Binding-site contacts:
Ligand atom O5 contacts residue TRP13 of chain 1.A at 3.4 Å (h-bond).
Ligand atom O3 contacts residue HIS121 of chain 1.A at 3.6 Å.
Ligand atom C4 contacts residue LYS315 of chain 1.A at 3.9 Å.
Ligand atom O2 contacts residue ASN278 of chain 1.A at 2.9 Å (h-bond).
Ligand atom C5 contacts residue GLU19 of chain 1.A at 3.7 Å.
Ligand atom C2 contacts residue TRP13 of chain 1.A at 3.8 Å (hydrophobic).
Ligand atom C4 contacts residue TRP14 of chain 1.A at 3.9 Å (hydrophobic).
Ligand atom C1 contacts residue GLY46 of chain 1.A at 3.8 Å.
Ligand atom O6 contacts residue GLU19 of chain 1.A at 2.8 Å (salt-bridge).
Ligand atom C3 contacts residue TRP14 of chain 1.A at 3.9 Å (hydrophobic).
Ligand atom O3 contacts residue ASP280 of chain 1.A at 2.7 Å (salt-bridge).
Ligand atom O1 contacts residue ASN278 of chain 1.A at 3.8 Å.
Ligand atom O4 contacts residue LYS315 of chain 1.A at 2.9 Å (salt-bridge).
Ligand atom O2 contacts residue LEU70 of chain 1.A at 3.8 Å.
Ligand atom O1 contacts residue HIS355 of chain 1.A at 2.8 Å (h-bond).
Ligand atom C6 contacts residue GLY46 of chain 1.A at 3.6 Å.
Ligand atom O4 contacts residue TRP247 of chain 1.A at 3.3 Å.
Ligand atom C3 contacts residue HIS121 of chain 1.A at 3.8 Å.
Ligand atom C1 contacts residue TRP13 of chain 1.A at 3.2 Å (hydrophobic).
Ligand atom O3 contacts residue GLN68 of chain 1.A at 3.9 Å.
Ligand atom C6 contacts residue GLU19 of chain 1.A at 3.1 Å.
Ligand atom O4 contacts residue GLU19 of chain 1.A at 2.7 Å (salt-bridge).
Ligand atom O6 contacts residue GLY46 of chain 1.A at 3.0 Å (h-bond).
Ligand atom O5 contacts residue GLY46 of chain 1.A at 3.4 Å.
Ligand atom O1 contacts residue GLY46 of chain 1.A at 3.8 Å.
Ligand atom O2 contacts residue ASP280 of chain 1.A at 2.6 Å (salt-bridge).
Ligand atom O6 contacts residue GLY45 of chain 1.A at 3.4 Å.
Ligand atom C6 contacts residue TRP227 of chain 1.A at 3.6 Å (hydrophobic).
Ligand atom C6 contacts residue TRP247 of chain 1.A at 3.7 Å (hydrophobic).
Ligand atom C4 contacts residue GLU19 of chain 1.A at 3.2 Å.
Ligand atom O6 contacts residue TRP13 of chain 1.A at 3.2 Å.
Ligand atom C4 contacts residue TRP13 of chain 1.A at 3.9 Å (hydrophobic).
Ligand atom C3 contacts residue LYS315 of chain 1.A at 3.7 Å.
Ligand atom O3 contacts residue LYS315 of chain 1.A at 3.1 Å (salt-bridge).
Ligand atom O3 contacts residue TRP14 of chain 1.A at 2.8 Å (h-bond).
Ligand atom O1 contacts residue LEU70 of chain 1.A at 3.5 Å.
Ligand atom C2 contacts residue ASP280 of chain 1.A at 3.2 Å.
Ligand atom C3 contacts residue ASP280 of chain 1.A at 3.7 Å.
Ligand atom C5 contacts residue TRP247 of chain 1.A at 3.6 Å (hydrophobic).
Ligand atom O6 contacts residue TRP227 of chain 1.A at 3.6 Å.

A small-molecule ligand and the protein it binds are described below.
Small molecule (SMILES): OC[C@H]1O[C@H](O)[C@H](O)[C@@H](O)[C@@H]1O

Sequence of chain 1.A:
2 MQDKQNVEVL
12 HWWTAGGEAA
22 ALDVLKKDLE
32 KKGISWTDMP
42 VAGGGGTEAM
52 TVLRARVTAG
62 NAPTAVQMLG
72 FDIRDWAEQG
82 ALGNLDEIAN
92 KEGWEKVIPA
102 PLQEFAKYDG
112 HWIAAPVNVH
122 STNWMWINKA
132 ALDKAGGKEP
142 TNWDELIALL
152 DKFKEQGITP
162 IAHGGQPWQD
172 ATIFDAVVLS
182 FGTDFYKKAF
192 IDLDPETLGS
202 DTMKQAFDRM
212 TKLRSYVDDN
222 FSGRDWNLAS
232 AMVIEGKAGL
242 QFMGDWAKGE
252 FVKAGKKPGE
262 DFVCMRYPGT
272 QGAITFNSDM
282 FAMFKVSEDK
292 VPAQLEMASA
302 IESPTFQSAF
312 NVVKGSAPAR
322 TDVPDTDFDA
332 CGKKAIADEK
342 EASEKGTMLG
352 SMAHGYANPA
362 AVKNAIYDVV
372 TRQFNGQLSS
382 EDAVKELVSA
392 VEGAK